This protein binds this small molecule.
Small molecule (SMILES): CC(=O)N[C@@H]1[C@@H](O)[C@H](O)[C@@H](CO)O[C@H]1O

Binding-site contacts:
Ligand atom C5 contacts residue ASN72 of chain 1.B at 3.7 Å.
Ligand atom C4 contacts residue ASN72 of chain 1.B at 4.3 Å.
Ligand atom C8 contacts residue ASN72 of chain 1.B at 3.9 Å.
Ligand atom C6 contacts residue GLY135 of chain 1.B at 4.1 Å.
Ligand atom O6 contacts residue MET104 of chain 1.B at 3.6 Å.
Ligand atom C1 contacts residue THR74 of chain 1.B at 3.6 Å.
Ligand atom N2 contacts residue ASN72 of chain 1.B at 2.9 Å (h-bond).
Ligand atom C6 contacts residue MET104 of chain 1.B at 4.3 Å (hydrophobic).
Ligand atom O5 contacts residue LEU89 of chain 1.B at 4.3 Å.
Ligand atom C1 contacts residue MET104 of chain 1.B at 4.4 Å (hydrophobic).
Ligand atom C3 contacts residue THR74 of chain 1.B at 4.4 Å.
Ligand atom N2 contacts residue THR74 of chain 1.B at 4.2 Å.
Ligand atom O5 contacts residue THR74 of chain 1.B at 4.3 Å.
Ligand atom O5 contacts residue ASN72 of chain 1.B at 2.4 Å (h-bond).
Ligand atom C3 contacts residue ASN72 of chain 1.B at 3.9 Å.
Ligand atom O5 contacts residue MET104 of chain 1.B at 3.5 Å.
Ligand atom C6 contacts residue LEU89 of chain 1.B at 4.1 Å (hydrophobic).
Ligand atom C7 contacts residue ASN72 of chain 1.B at 3.2 Å.
Ligand atom C2 contacts residue ASN72 of chain 1.B at 2.5 Å.
Ligand atom C1 contacts residue ASN72 of chain 1.B at 1.4 Å.
Ligand atom O6 contacts residue GLY135 of chain 1.B at 4.4 Å.
Ligand atom C2 contacts residue THR74 of chain 1.B at 4.3 Å.
Ligand atom O7 contacts residue ASN72 of chain 1.B at 3.1 Å (h-bond).
Ligand atom C5 contacts residue THR74 of chain 1.B at 4.2 Å.

Sequence of chain 1.B:
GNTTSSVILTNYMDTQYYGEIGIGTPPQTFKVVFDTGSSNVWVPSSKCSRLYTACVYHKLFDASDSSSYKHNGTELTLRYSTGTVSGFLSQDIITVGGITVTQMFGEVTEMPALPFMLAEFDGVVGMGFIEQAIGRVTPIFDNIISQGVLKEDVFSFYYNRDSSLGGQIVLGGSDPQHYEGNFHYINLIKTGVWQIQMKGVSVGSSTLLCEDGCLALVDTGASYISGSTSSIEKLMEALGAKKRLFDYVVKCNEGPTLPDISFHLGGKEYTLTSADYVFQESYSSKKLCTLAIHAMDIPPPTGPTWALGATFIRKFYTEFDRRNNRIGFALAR